Sequence of chain 52.A:
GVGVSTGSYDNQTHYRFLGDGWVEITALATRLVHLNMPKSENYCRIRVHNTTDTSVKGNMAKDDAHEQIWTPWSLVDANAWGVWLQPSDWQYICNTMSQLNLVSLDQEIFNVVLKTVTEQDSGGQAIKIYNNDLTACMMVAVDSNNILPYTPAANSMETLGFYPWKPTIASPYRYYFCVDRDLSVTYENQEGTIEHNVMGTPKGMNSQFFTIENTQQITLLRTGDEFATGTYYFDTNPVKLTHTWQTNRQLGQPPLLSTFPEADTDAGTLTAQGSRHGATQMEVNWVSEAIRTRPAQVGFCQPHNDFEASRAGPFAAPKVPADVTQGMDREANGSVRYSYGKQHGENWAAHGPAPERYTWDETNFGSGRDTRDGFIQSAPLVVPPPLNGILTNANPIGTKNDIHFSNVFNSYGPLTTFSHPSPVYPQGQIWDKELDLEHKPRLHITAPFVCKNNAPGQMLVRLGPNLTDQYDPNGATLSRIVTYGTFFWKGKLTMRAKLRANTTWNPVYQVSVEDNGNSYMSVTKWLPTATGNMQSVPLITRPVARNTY

This small molecule binds to this protein.
Small molecule (SMILES): N=c1ccn([C@H]2C[C@H](O[P](=O)(O)OC[C@H]3O[C@@H](n4cnc5c(N)ncnc54)C[C@@H]3O[P](=O)(O)OC[C@H]3O[C@@H](n4cnc5c(N)ncnc54)C[C@@H]3O[P](=O)(O)OC[C@H]3O[C@@H](n4cnc5c(N)ncnc54)C[C@@H]3O)[C@@H](COP(=O)=O)O2)c(=O)[nH]1

Binding-site contacts:
Ligand atom OP2 contacts residue GLN137 of chain 52.A at 3.8 Å.
Ligand atom OP2 contacts residue ARG534 of chain 52.A at 3.6 Å.
Ligand atom O3' contacts residue GLN137 of chain 52.A at 2.1 Å (h-bond).
Ligand atom C5 contacts residue TRP60 of chain 52.A at 3.8 Å (hydrophobic).
Ligand atom OP1 contacts residue PRO276 of chain 52.A at 3.1 Å.
Ligand atom OP1 contacts residue ASN139 of chain 52.A at 3.1 Å (h-bond).
Ligand atom O4' contacts residue TRP60 of chain 52.A at 4.2 Å.
Ligand atom C6 contacts residue TRP60 of chain 52.A at 3.4 Å (hydrophobic).
Ligand atom N7 contacts residue TRP60 of chain 52.A at 3.9 Å.
Ligand atom P contacts residue ASN139 of chain 52.A at 3.7 Å.
Ligand atom O3' contacts residue TRP60 of chain 52.A at 4.4 Å.
Ligand atom OP1 contacts residue ASN275 of chain 52.A at 4.5 Å.
Ligand atom C3' contacts residue PRO276 of chain 52.A at 3.2 Å (hydrophobic).
Ligand atom O3' contacts residue PRO276 of chain 52.A at 3.4 Å.
Ligand atom C5' contacts residue PRO276 of chain 52.A at 3.7 Å (hydrophobic).
Ligand atom C4' contacts residue PRO276 of chain 52.A at 3.7 Å (hydrophobic).
Ligand atom P contacts residue PRO276 of chain 52.A at 3.8 Å.
Ligand atom N3 contacts residue TRP60 of chain 52.A at 3.0 Å.
Ligand atom C1' contacts residue TRP60 of chain 52.A at 3.5 Å (hydrophobic).
Ligand atom C3' contacts residue GLN137 of chain 52.A at 2.6 Å.
Ligand atom N6 contacts residue GLY57 of chain 52.A at 3.7 Å.
Ligand atom OP2 contacts residue TRP60 of chain 52.A at 4.4 Å.
Ligand atom N1 contacts residue TRP60 of chain 52.A at 3.5 Å.
Ligand atom N6 contacts residue TRP60 of chain 52.A at 3.0 Å.
Ligand atom C1' contacts residue GLN137 of chain 52.A at 4.0 Å.
Ligand atom OP2 contacts residue PRO276 of chain 52.A at 3.9 Å.
Ligand atom OP1 contacts residue GLN137 of chain 52.A at 4.4 Å.
Ligand atom C4' contacts residue GLN137 of chain 52.A at 4.1 Å.
Ligand atom C2' contacts residue TRP60 of chain 52.A at 4.1 Å (hydrophobic).
Ligand atom P contacts residue GLN137 of chain 52.A at 3.5 Å.
Ligand atom OP2 contacts residue ASN139 of chain 52.A at 3.3 Å (h-bond).
Ligand atom C2 contacts residue TRP60 of chain 52.A at 3.4 Å (hydrophobic).
Ligand atom C2' contacts residue GLN137 of chain 52.A at 2.9 Å.
Ligand atom C8 contacts residue TRP60 of chain 52.A at 4.4 Å (hydrophobic).
Ligand atom O5' contacts residue TRP60 of chain 52.A at 3.8 Å.
Ligand atom O5' contacts residue PRO276 of chain 52.A at 2.8 Å.
Ligand atom N9 contacts residue TRP60 of chain 52.A at 3.8 Å.
Ligand atom O5' contacts residue GLN137 of chain 52.A at 4.3 Å.
Ligand atom N6 contacts residue ASP58 of chain 52.A at 4.3 Å.
Ligand atom C4 contacts residue TRP60 of chain 52.A at 3.5 Å (hydrophobic).